Binding-site contacts:
Ligand atom O6 contacts residue SER379 of chain 1.E at 4.3 Å.
Ligand atom O7 contacts residue ASN376 of chain 1.E at 4.3 Å.
Ligand atom N2 contacts residue ASN376 of chain 1.E at 2.8 Å (h-bond).
Ligand atom O5 contacts residue HIS377 of chain 1.E at 4.4 Å.
Ligand atom C4 contacts residue ARG480 of chain 1.E at 3.8 Å.
Ligand atom O5 contacts residue ASN376 of chain 1.E at 2.4 Å (h-bond).
Ligand atom C1 contacts residue ARG480 of chain 1.E at 3.4 Å.
Ligand atom C3 contacts residue ASN376 of chain 1.E at 3.7 Å.
Ligand atom C6 contacts residue ARG480 of chain 1.E at 3.5 Å.
Ligand atom O6 contacts residue HIS377 of chain 1.E at 3.3 Å (h-bond).
Ligand atom O7 contacts residue THR478 of chain 1.E at 4.4 Å.
Ligand atom C6 contacts residue HIS377 of chain 1.E at 4.5 Å.
Ligand atom O5 contacts residue ARG480 of chain 1.E at 2.6 Å (salt-bridge).
Ligand atom C7 contacts residue ASN376 of chain 1.E at 3.8 Å.
Ligand atom C4 contacts residue ASN376 of chain 1.E at 4.2 Å.
Ligand atom C5 contacts residue ASN376 of chain 1.E at 3.6 Å.
Ligand atom C2 contacts residue ASN376 of chain 1.E at 2.4 Å.
Ligand atom C1 contacts residue ASN376 of chain 1.E at 1.4 Å.
Ligand atom C5 contacts residue ARG480 of chain 1.E at 3.4 Å.
Ligand atom C3 contacts residue ARG480 of chain 1.E at 4.4 Å.
Ligand atom O6 contacts residue ARG480 of chain 1.E at 3.5 Å (salt-bridge).
Ligand atom C2 contacts residue ARG480 of chain 1.E at 3.8 Å.

This small molecule binds to this protein.
Small molecule (SMILES): CC(=O)N[C@H]1[C@H](O[C@H]2[C@H](O)[C@@H](NC(C)=O)CO[C@@H]2CO)O[C@H](CO)[C@@H](O[C@@H]2O[C@H](CO)[C@@H](O)[C@H](O)[C@@H]2O)[C@@H]1O

Sequence of chain 1.E:
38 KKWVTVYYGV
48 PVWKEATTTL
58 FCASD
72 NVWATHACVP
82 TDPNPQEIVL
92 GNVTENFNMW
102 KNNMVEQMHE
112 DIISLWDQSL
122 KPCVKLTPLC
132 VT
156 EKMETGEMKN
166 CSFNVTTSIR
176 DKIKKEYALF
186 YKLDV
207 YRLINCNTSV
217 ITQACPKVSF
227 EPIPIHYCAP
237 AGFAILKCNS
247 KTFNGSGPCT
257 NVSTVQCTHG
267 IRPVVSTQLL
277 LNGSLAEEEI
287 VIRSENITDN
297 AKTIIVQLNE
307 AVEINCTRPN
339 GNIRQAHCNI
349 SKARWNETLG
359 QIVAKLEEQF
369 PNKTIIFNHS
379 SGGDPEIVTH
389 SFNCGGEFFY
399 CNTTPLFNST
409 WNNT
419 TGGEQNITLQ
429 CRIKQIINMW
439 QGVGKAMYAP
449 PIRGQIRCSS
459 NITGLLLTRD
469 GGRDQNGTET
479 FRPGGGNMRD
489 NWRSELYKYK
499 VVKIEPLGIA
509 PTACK